The small molecule below binds the protein below.
Small molecule (SMILES): CC(=O)N[C@@H]1[C@@H](O)[C@H](O)[C@@H](CO)O[C@H]1O

Sequence of chain 19.G:
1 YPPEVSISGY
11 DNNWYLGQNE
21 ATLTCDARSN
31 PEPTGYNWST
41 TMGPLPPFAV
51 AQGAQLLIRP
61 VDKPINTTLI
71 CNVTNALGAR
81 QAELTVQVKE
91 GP

Binding-site contacts:
Ligand atom C6 contacts residue THR74 of chain 19.G at 3.7 Å.
Ligand atom C1 contacts residue ALA79 of chain 19.G at 4.3 Å (hydrophobic).
Ligand atom C3 contacts residue ASN72 of chain 19.G at 4.0 Å.
Ligand atom N2 contacts residue GLN81 of chain 19.G at 4.3 Å.
Ligand atom C2 contacts residue ASN72 of chain 19.G at 2.6 Å.
Ligand atom C7 contacts residue ASN72 of chain 19.G at 3.5 Å.
Ligand atom C8 contacts residue GLN81 of chain 19.G at 3.2 Å.
Ligand atom O7 contacts residue ASN72 of chain 19.G at 3.3 Å (h-bond).
Ligand atom O5 contacts residue THR74 of chain 19.G at 4.0 Å.
Ligand atom C5 contacts residue ASN72 of chain 19.G at 3.7 Å.
Ligand atom C4 contacts residue ASN72 of chain 19.G at 4.3 Å.
Ligand atom N2 contacts residue ASN72 of chain 19.G at 3.2 Å (h-bond).
Ligand atom C1 contacts residue ASN72 of chain 19.G at 1.5 Å.
Ligand atom C7 contacts residue GLN81 of chain 19.G at 3.8 Å.
Ligand atom O7 contacts residue GLN81 of chain 19.G at 3.9 Å.
Ligand atom O5 contacts residue ASN72 of chain 19.G at 2.4 Å (h-bond).
Ligand atom C5 contacts residue THR74 of chain 19.G at 3.9 Å.